Sequence of chain 1.A:
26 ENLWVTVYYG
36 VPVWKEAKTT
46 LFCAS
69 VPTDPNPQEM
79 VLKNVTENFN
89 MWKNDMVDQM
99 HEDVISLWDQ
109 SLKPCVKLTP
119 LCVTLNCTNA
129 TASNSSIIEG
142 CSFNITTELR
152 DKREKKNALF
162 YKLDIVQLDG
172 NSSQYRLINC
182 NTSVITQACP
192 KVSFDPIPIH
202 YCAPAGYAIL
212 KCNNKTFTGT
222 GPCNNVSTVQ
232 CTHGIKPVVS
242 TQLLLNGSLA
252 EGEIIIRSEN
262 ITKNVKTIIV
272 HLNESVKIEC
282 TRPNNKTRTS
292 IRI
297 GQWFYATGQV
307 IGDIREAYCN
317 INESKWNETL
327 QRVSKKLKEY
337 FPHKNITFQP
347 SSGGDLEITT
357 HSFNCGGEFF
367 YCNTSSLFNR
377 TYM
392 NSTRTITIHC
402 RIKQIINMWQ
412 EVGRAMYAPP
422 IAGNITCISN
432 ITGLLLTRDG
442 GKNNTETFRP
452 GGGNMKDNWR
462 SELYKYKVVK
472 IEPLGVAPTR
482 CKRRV

A small-molecule ligand and the protein it binds are described below.
Small molecule (SMILES): CC(=O)N[C@H]1[C@H](O[C@H]2[C@H](O)[C@@H](NC(C)=O)CO[C@@H]2CO)O[C@H](CO)[C@@H](O[C@@H]2O[C@H](CO)[C@@H](O)[C@H](O)[C@@H]2O)[C@@H]1O

Binding-site contacts:
Ligand atom N2 contacts residue ASN247 of chain 1.A at 2.9 Å (h-bond).
Ligand atom C8 contacts residue SER430 of chain 1.A at 3.9 Å.
Ligand atom N2 contacts residue SER430 of chain 1.A at 4.0 Å.
Ligand atom C5 contacts residue ASN247 of chain 1.A at 3.6 Å.
Ligand atom O5 contacts residue ASN247 of chain 1.A at 2.3 Å (h-bond).
Ligand atom C1 contacts residue LYS237 of chain 1.A at 4.1 Å.
Ligand atom C7 contacts residue CYS428 of chain 1.A at 4.1 Å (hydrophobic).
Ligand atom O7 contacts residue ASN360 of chain 1.A at 3.9 Å.
Ligand atom O7 contacts residue ILE429 of chain 1.A at 2.7 Å (h-bond).
Ligand atom C6 contacts residue LYS237 of chain 1.A at 3.5 Å.
Ligand atom N2 contacts residue CYS428 of chain 1.A at 4.5 Å.
Ligand atom C1 contacts residue ASN247 of chain 1.A at 1.4 Å.
Ligand atom C8 contacts residue LEU246 of chain 1.A at 3.6 Å (hydrophobic).
Ligand atom C7 contacts residue SER430 of chain 1.A at 4.3 Å.
Ligand atom N2 contacts residue ILE429 of chain 1.A at 4.4 Å.
Ligand atom C8 contacts residue CYS428 of chain 1.A at 3.4 Å (hydrophobic).
Ligand atom C5 contacts residue LYS237 of chain 1.A at 3.9 Å.
Ligand atom C2 contacts residue ASN247 of chain 1.A at 2.5 Å.
Ligand atom O7 contacts residue CYS428 of chain 1.A at 4.3 Å.
Ligand atom C8 contacts residue ILE429 of chain 1.A at 2.9 Å (hydrophobic).
Ligand atom C7 contacts residue ILE429 of chain 1.A at 3.1 Å (hydrophobic).
Ligand atom O6 contacts residue LYS237 of chain 1.A at 3.8 Å.
Ligand atom O5 contacts residue LYS237 of chain 1.A at 3.1 Å (salt-bridge).
Ligand atom C4 contacts residue ASN247 of chain 1.A at 4.3 Å.
Ligand atom C8 contacts residue ASN360 of chain 1.A at 4.3 Å.
Ligand atom C8 contacts residue PHE359 of chain 1.A at 4.4 Å (hydrophobic).
Ligand atom C7 contacts residue ASN247 of chain 1.A at 4.2 Å.
Ligand atom C3 contacts residue ASN247 of chain 1.A at 3.8 Å.